A small-molecule ligand and the protein it binds are described below.
Small molecule (SMILES): NCC(=O)O

Sequence of chain 1.A:
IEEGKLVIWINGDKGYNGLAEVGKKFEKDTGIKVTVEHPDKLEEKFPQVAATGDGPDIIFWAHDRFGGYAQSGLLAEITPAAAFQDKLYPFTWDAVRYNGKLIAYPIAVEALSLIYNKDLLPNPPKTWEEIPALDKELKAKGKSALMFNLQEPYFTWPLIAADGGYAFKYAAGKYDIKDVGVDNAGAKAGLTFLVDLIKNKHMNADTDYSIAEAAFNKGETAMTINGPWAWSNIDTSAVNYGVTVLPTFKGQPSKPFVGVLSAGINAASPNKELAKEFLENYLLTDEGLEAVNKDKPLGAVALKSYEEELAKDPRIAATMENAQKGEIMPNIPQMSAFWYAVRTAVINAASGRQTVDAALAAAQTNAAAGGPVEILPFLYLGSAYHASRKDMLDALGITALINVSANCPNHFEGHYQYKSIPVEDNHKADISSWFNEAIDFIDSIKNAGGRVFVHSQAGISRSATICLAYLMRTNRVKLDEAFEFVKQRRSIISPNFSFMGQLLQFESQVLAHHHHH

Binding-site contacts:
Ligand atom C contacts residue TRP436 of chain 1.A at 4.2 Å (hydrophobic).
Ligand atom O contacts residue TRP436 of chain 1.A at 4.3 Å.
Ligand atom O contacts residue SER435 of chain 1.A at 3.8 Å.
Ligand atom CA contacts residue TRP436 of chain 1.A at 4.1 Å (hydrophobic).
Ligand atom C contacts residue SER435 of chain 1.A at 4.2 Å.
Ligand atom N contacts residue SER435 of chain 1.A at 3.7 Å.
Ligand atom N contacts residue TRP436 of chain 1.A at 4.2 Å.
Ligand atom OXT contacts residue TRP436 of chain 1.A at 3.8 Å.
Ligand atom C contacts residue GLU439 of chain 1.A at 4.1 Å.
Ligand atom O contacts residue GLU439 of chain 1.A at 3.2 Å (salt-bridge).
Ligand atom CA contacts residue SER435 of chain 1.A at 3.5 Å.
Ligand atom OXT contacts residue GLU439 of chain 1.A at 4.3 Å.